Sequence of chain 1.B:
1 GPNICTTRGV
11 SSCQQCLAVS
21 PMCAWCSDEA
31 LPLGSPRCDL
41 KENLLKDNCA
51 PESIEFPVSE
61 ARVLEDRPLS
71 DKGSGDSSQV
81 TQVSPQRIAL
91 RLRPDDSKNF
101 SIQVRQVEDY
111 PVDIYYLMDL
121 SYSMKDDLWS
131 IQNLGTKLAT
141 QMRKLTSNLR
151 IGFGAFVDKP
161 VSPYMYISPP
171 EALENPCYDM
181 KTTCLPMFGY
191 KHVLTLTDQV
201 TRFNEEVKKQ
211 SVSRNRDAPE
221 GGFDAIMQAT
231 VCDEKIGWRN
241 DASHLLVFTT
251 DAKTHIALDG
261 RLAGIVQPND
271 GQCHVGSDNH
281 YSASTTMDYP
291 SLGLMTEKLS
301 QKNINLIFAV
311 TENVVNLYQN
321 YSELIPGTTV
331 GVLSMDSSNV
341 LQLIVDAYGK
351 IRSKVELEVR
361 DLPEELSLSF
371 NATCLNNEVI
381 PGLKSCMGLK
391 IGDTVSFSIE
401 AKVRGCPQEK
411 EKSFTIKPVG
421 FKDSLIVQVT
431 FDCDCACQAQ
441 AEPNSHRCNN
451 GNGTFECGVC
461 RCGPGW

Binding-site contacts:
Ligand atom O7 contacts residue ASN371 of chain 1.B at 2.9 Å (h-bond).
Ligand atom O3 contacts residue GLU400 of chain 1.B at 4.4 Å.
Ligand atom O6 contacts residue PRO381 of chain 1.B at 4.1 Å.
Ligand atom C3 contacts residue ASN371 of chain 1.B at 3.8 Å.
Ligand atom O5 contacts residue ASN371 of chain 1.B at 2.3 Å (h-bond).
Ligand atom N2 contacts residue ASN371 of chain 1.B at 2.9 Å (h-bond).
Ligand atom C7 contacts residue ASN371 of chain 1.B at 3.1 Å.
Ligand atom C8 contacts residue ILE399 of chain 1.B at 3.6 Å (hydrophobic).
Ligand atom C7 contacts residue SER398 of chain 1.B at 3.7 Å.
Ligand atom C4 contacts residue ASN371 of chain 1.B at 4.2 Å.
Ligand atom C8 contacts residue GLU400 of chain 1.B at 3.5 Å.
Ligand atom C8 contacts residue SER369 of chain 1.B at 3.8 Å.
Ligand atom C8 contacts residue SER398 of chain 1.B at 3.4 Å.
Ligand atom O7 contacts residue SER398 of chain 1.B at 2.8 Å (h-bond).
Ligand atom C5 contacts residue ASN371 of chain 1.B at 3.6 Å.
Ligand atom O5 contacts residue PRO381 of chain 1.B at 4.3 Å.
Ligand atom C1 contacts residue ASN371 of chain 1.B at 1.4 Å.
Ligand atom C8 contacts residue ASN371 of chain 1.B at 4.3 Å.
Ligand atom C2 contacts residue ASN371 of chain 1.B at 2.4 Å.

A small-molecule ligand and the protein it binds are described below.
Small molecule (SMILES): CC(=O)N[C@H]1[C@H](O[C@H]2[C@H](O)[C@@H](NC(C)=O)CO[C@@H]2CO)O[C@H](CO)[C@@H](O)[C@@H]1O